Sequence of chain 1.C:
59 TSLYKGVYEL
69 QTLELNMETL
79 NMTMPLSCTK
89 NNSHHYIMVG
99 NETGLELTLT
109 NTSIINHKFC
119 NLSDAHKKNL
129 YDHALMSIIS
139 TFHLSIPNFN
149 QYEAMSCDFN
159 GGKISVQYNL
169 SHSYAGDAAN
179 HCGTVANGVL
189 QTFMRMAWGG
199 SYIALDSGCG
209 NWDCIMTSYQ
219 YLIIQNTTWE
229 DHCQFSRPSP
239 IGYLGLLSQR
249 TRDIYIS

Sequence of chain 1.D:
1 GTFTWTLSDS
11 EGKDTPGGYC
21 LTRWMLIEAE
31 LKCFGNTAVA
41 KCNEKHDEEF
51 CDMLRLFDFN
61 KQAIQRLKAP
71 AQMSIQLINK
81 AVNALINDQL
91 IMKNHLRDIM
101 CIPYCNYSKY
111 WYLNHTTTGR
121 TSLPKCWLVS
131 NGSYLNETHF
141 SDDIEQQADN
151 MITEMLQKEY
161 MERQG

Binding-site contacts:
Ligand atom O5 contacts residue MET80 of chain 1.C at 3.8 Å.
Ligand atom O6 contacts residue TRP24 of chain 1.D at 4.0 Å.
Ligand atom O7 contacts residue GLU76 of chain 1.C at 3.6 Å (salt-bridge).
Ligand atom O5 contacts residue THR77 of chain 1.C at 4.2 Å.
Ligand atom C1 contacts residue MET80 of chain 1.C at 3.8 Å (hydrophobic).
Ligand atom C5 contacts residue TRP24 of chain 1.D at 4.0 Å (hydrophobic).
Ligand atom O6 contacts residue ARG23 of chain 1.D at 3.8 Å.
Ligand atom C7 contacts residue ASN79 of chain 1.C at 3.4 Å.
Ligand atom C6 contacts residue TRP24 of chain 1.D at 3.9 Å (hydrophobic).
Ligand atom C8 contacts residue ASN79 of chain 1.C at 4.5 Å.
Ligand atom C4 contacts residue ASN79 of chain 1.C at 4.2 Å.
Ligand atom O6 contacts residue MET80 of chain 1.C at 3.4 Å.
Ligand atom O6 contacts residue ILE64 of chain 1.D at 4.0 Å.
Ligand atom C7 contacts residue ASN99 of chain 1.C at 4.2 Å.
Ligand atom C8 contacts residue TRP24 of chain 1.D at 3.3 Å (hydrophobic).
Ligand atom O7 contacts residue ASN79 of chain 1.C at 3.5 Å (h-bond).
Ligand atom O3 contacts residue TRP24 of chain 1.D at 3.8 Å.
Ligand atom C3 contacts residue ASN79 of chain 1.C at 3.9 Å.
Ligand atom C8 contacts residue TRP227 of chain 1.C at 3.8 Å (hydrophobic).
Ligand atom C2 contacts residue GLU76 of chain 1.C at 4.1 Å.
Ligand atom C8 contacts residue ASN99 of chain 1.C at 3.6 Å.
Ligand atom C6 contacts residue MET80 of chain 1.C at 4.5 Å (hydrophobic).
Ligand atom N2 contacts residue ASN99 of chain 1.C at 4.3 Å.
Ligand atom O5 contacts residue ASN79 of chain 1.C at 2.4 Å (h-bond).
Ligand atom C6 contacts residue THR77 of chain 1.C at 3.9 Å.
Ligand atom N2 contacts residue ASN79 of chain 1.C at 3.0 Å (h-bond).
Ligand atom C8 contacts residue THR77 of chain 1.C at 3.7 Å.
Ligand atom C5 contacts residue ASN79 of chain 1.C at 3.8 Å.
Ligand atom C7 contacts residue TRP24 of chain 1.D at 3.6 Å (hydrophobic).
Ligand atom N2 contacts residue TRP24 of chain 1.D at 4.3 Å.
Ligand atom O7 contacts residue TRP24 of chain 1.D at 3.8 Å.
Ligand atom O6 contacts residue THR77 of chain 1.C at 4.3 Å.
Ligand atom C2 contacts residue ASN79 of chain 1.C at 2.5 Å.
Ligand atom C6 contacts residue ASN79 of chain 1.C at 4.3 Å.
Ligand atom C1 contacts residue ASN79 of chain 1.C at 1.5 Å.
Ligand atom O5 contacts residue TRP24 of chain 1.D at 4.5 Å.

A protein and the small-molecule ligand that binds it are described below.
Small molecule (SMILES): CC(=O)N[C@H]1[C@H](O[C@H]2[C@H](O)[C@@H](NC(C)=O)CO[C@@H]2CO)O[C@H](CO)[C@@H](O[C@@H]2O[C@H](CO)[C@@H](O)[C@H](O)[C@@H]2O)[C@@H]1O